A small-molecule ligand and the protein it binds are described below.
Small molecule (SMILES): N[C@@H](CCSC[C@H]1O[C@H](O)[C@H](O)[C@@H]1O)C(=O)O

Sequence of chain 1.A:
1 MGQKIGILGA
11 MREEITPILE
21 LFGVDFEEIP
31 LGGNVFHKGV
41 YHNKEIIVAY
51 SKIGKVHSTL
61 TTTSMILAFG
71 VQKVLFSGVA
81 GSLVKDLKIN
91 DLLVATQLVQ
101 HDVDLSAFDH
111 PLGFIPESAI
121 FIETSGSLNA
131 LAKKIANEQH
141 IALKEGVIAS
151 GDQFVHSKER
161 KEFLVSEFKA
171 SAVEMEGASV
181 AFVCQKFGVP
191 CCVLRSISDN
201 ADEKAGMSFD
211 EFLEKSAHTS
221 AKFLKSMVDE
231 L

Sequence of chain 2.A:
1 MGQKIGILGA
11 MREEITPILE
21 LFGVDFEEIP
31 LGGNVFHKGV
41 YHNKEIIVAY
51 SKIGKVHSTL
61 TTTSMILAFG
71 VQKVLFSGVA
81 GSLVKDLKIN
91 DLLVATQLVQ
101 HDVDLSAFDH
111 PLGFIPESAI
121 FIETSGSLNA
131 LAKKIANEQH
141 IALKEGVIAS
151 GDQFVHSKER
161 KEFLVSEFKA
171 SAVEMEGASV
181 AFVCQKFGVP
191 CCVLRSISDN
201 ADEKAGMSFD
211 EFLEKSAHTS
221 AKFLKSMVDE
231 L

Binding-site contacts:
Ligand atom CG contacts residue PHE108 of chain 1.A at 3.8 Å (hydrophobic).
Ligand atom C1 contacts residue ADE1 of chain 2.C at 3.2 Å.
Ligand atom C2 contacts residue ADE1 of chain 2.C at 3.2 Å.
Ligand atom C2 contacts residue MET175 of chain 2.A at 3.8 Å (hydrophobic).
Ligand atom O contacts residue HIS110 of chain 1.A at 2.9 Å (h-bond).
Ligand atom C4 contacts residue MET11 of chain 2.A at 3.8 Å (hydrophobic).
Ligand atom CB contacts residue ILE53 of chain 2.A at 3.7 Å (hydrophobic).
Ligand atom N contacts residue PHE209 of chain 2.A at 3.4 Å.
Ligand atom SD contacts residue LEU105 of chain 1.A at 3.8 Å.
Ligand atom C5 contacts residue PHE209 of chain 2.A at 3.8 Å (hydrophobic).
Ligand atom O2 contacts residue MET175 of chain 2.A at 2.9 Å (h-bond).
Ligand atom O1 contacts residue GLU176 of chain 2.A at 3.5 Å (salt-bridge).
Ligand atom O2 contacts residue ARG195 of chain 2.A at 3.5 Å (salt-bridge).
Ligand atom O1 contacts residue VAL79 of chain 2.A at 3.7 Å.
Ligand atom O contacts residue PHE108 of chain 1.A at 3.6 Å.
Ligand atom C1 contacts residue GLU14 of chain 2.A at 3.6 Å.
Ligand atom OXT contacts residue PRO116 of chain 1.A at 3.2 Å.
Ligand atom O1 contacts residue ARG195 of chain 2.A at 3.0 Å (salt-bridge).
Ligand atom O3 contacts residue GLU176 of chain 2.A at 2.6 Å (salt-bridge).
Ligand atom C5 contacts residue PHE154 of chain 2.A at 3.7 Å (hydrophobic).
Ligand atom C5 contacts residue ADE1 of chain 2.C at 3.8 Å.
Ligand atom C contacts residue HIS110 of chain 1.A at 3.6 Å.
Ligand atom SD contacts residue ILE53 of chain 2.A at 3.8 Å.
Ligand atom CG contacts residue PHE209 of chain 2.A at 3.6 Å (hydrophobic).
Ligand atom O3 contacts residue ALA10 of chain 2.A at 3.4 Å.
Ligand atom O4 contacts residue ADE1 of chain 2.C at 3.5 Å (h-bond).
Ligand atom N contacts residue PHE108 of chain 1.A at 3.4 Å.
Ligand atom O4 contacts residue PHE209 of chain 2.A at 3.4 Å.
Ligand atom CB contacts residue PHE108 of chain 1.A at 3.8 Å (hydrophobic).
Ligand atom C3 contacts residue GLU176 of chain 2.A at 3.3 Å.
Ligand atom OXT contacts residue HIS110 of chain 1.A at 3.9 Å.
Ligand atom C2 contacts residue GLU176 of chain 2.A at 3.6 Å.
Ligand atom C1 contacts residue ARG195 of chain 2.A at 3.6 Å.
Ligand atom O2 contacts residue GLU174 of chain 2.A at 3.5 Å.
Ligand atom O3 contacts residue ILE53 of chain 2.A at 3.6 Å.
Ligand atom CG contacts residue ILE53 of chain 2.A at 3.9 Å (hydrophobic).
Ligand atom C1 contacts residue VAL79 of chain 2.A at 3.4 Å (hydrophobic).
Ligand atom O4 contacts residue VAL79 of chain 2.A at 3.9 Å.
Ligand atom O1 contacts residue GLU14 of chain 2.A at 2.6 Å (salt-bridge).
Ligand atom O2 contacts residue GLU176 of chain 2.A at 2.5 Å (salt-bridge).